Sequence of chain 1.A:
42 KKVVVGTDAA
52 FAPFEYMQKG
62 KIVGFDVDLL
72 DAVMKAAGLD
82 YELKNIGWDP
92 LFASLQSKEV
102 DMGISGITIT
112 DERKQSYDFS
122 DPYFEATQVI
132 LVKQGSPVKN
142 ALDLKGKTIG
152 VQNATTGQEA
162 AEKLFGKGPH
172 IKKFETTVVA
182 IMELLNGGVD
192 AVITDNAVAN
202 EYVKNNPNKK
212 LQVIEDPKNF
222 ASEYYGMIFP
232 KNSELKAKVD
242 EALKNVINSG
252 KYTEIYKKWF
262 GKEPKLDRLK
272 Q

Binding-site contacts:
Ligand atom OXT contacts residue ILE108 of chain 1.A at 3.4 Å.
Ligand atom OXT contacts residue THR109 of chain 1.A at 2.9 Å (h-bond).
Ligand atom CE1 contacts residue PHE52 of chain 1.A at 3.6 Å (hydrophobic).
Ligand atom CB contacts residue THR156 of chain 1.A at 3.9 Å.
Ligand atom O contacts residue TRP89 of chain 1.A at 3.9 Å.
Ligand atom O contacts residue THR157 of chain 1.A at 3.0 Å (h-bond).
Ligand atom CE1 contacts residue TRP89 of chain 1.A at 3.5 Å (hydrophobic).
Ligand atom OXT contacts residue TRP89 of chain 1.A at 3.6 Å.
Ligand atom OXT contacts residue ARG114 of chain 1.A at 2.8 Å (salt-bridge).
Ligand atom OXT contacts residue GLY107 of chain 1.A at 3.6 Å.
Ligand atom O contacts residue ARG114 of chain 1.A at 2.6 Å (salt-bridge).
Ligand atom CA contacts residue THR109 of chain 1.A at 3.4 Å.
Ligand atom C contacts residue THR109 of chain 1.A at 3.7 Å.
Ligand atom CB contacts residue PHE52 of chain 1.A at 4.0 Å (hydrophobic).
Ligand atom N contacts residue THR109 of chain 1.A at 2.7 Å (h-bond).
Ligand atom NE2 contacts residue SER106 of chain 1.A at 2.9 Å (h-bond).
Ligand atom ND1 contacts residue PHE52 of chain 1.A at 3.6 Å.
Ligand atom CA contacts residue GLY107 of chain 1.A at 4.0 Å.
Ligand atom CE1 contacts residue GLN153 of chain 1.A at 3.0 Å.
Ligand atom N contacts residue GLY107 of chain 1.A at 2.9 Å (h-bond).
Ligand atom ND1 contacts residue THR156 of chain 1.A at 3.5 Å.
Ligand atom CB contacts residue ASP196 of chain 1.A at 3.2 Å.
Ligand atom CG contacts residue GLY107 of chain 1.A at 4.0 Å.
Ligand atom NE2 contacts residue GLY107 of chain 1.A at 3.8 Å.
Ligand atom NE2 contacts residue PHE52 of chain 1.A at 3.6 Å.
Ligand atom N contacts residue ASP196 of chain 1.A at 2.5 Å (salt-bridge).
Ligand atom CD2 contacts residue GLY107 of chain 1.A at 3.0 Å.
Ligand atom CD2 contacts residue TRP89 of chain 1.A at 3.6 Å (hydrophobic).
Ligand atom O contacts residue THR156 of chain 1.A at 3.1 Å.
Ligand atom CD2 contacts residue SER106 of chain 1.A at 3.5 Å.
Ligand atom N contacts residue THR157 of chain 1.A at 4.0 Å.
Ligand atom CA contacts residue ASP196 of chain 1.A at 3.4 Å.
Ligand atom CD2 contacts residue PHE52 of chain 1.A at 3.4 Å (hydrophobic).
Ligand atom NE2 contacts residue TRP89 of chain 1.A at 3.2 Å.
Ligand atom CA contacts residue THR157 of chain 1.A at 3.2 Å.
Ligand atom ND1 contacts residue GLN153 of chain 1.A at 3.0 Å (h-bond).
Ligand atom CG contacts residue PHE52 of chain 1.A at 3.4 Å (hydrophobic).
Ligand atom N contacts residue TYR226 of chain 1.A at 3.7 Å.
Ligand atom C contacts residue THR157 of chain 1.A at 3.7 Å.
Ligand atom C contacts residue ARG114 of chain 1.A at 3.3 Å.

The small molecule below binds the protein below.
Small molecule (SMILES): N[C@@H](Cc1c[nH]c[nH+]1)C(=O)O